The protein below binds the small molecule below.
Small molecule (SMILES): Oc1ccc(/C=N/Nc2ccc(Cl)cc2)c(O)c1O

Binding-site contacts:
Ligand atom CAF contacts residue LYS39 of chain 1.A at 3.4 Å.
Ligand atom CAJ contacts residue SER179 of chain 1.A at 3.2 Å.
Ligand atom CLS contacts residue PHE135 of chain 1.A at 3.5 Å.
Ligand atom CAC contacts residue LYS39 of chain 1.A at 3.7 Å.
Ligand atom CAM contacts residue ALA42 of chain 1.A at 3.5 Å (hydrophobic).
Ligand atom CAE contacts residue LYS39 of chain 1.A at 3.5 Å.
Ligand atom CAN contacts residue ALA42 of chain 1.A at 3.5 Å (hydrophobic).
Ligand atom NAK contacts residue ALA42 of chain 1.A at 4.0 Å.
Ligand atom CAO contacts residue PHE176 of chain 1.A at 3.1 Å (hydrophobic).
Ligand atom OAH contacts residue LYS39 of chain 1.A at 3.4 Å.
Ligand atom NAL contacts residue SER179 of chain 1.A at 3.0 Å (h-bond).
Ligand atom CLS contacts residue THR108 of chain 1.A at 3.4 Å.
Ligand atom CAM contacts residue SER179 of chain 1.A at 3.8 Å.
Ligand atom CAM contacts residue GLU180 of chain 1.A at 3.5 Å.
Ligand atom CAB contacts residue LYS39 of chain 1.A at 3.6 Å.
Ligand atom NAK contacts residue SER179 of chain 1.A at 3.5 Å (h-bond).
Ligand atom CAJ contacts residue LYS39 of chain 1.A at 3.9 Å.
Ligand atom CAC contacts residue SER179 of chain 1.A at 3.9 Å.
Ligand atom CAR contacts residue PHE176 of chain 1.A at 4.1 Å (hydrophobic).
Ligand atom CLS contacts residue VAL107 of chain 1.A at 3.9 Å.
Ligand atom NAL contacts residue GLU180 of chain 1.A at 3.5 Å.
Ligand atom CLS contacts residue ARG109 of chain 1.A at 3.5 Å.
Ligand atom CAP contacts residue ALA42 of chain 1.A at 4.1 Å (hydrophobic).
Ligand atom CAO contacts residue SER179 of chain 1.A at 3.6 Å.
Ligand atom CAB contacts residue SER179 of chain 1.A at 3.6 Å.
Ligand atom CAC contacts residue GLU36 of chain 1.A at 4.0 Å.
Ligand atom CAQ contacts residue GLU180 of chain 1.A at 4.0 Å.
Ligand atom CAR contacts residue GLU180 of chain 1.A at 3.7 Å.
Ligand atom CAD contacts residue LYS39 of chain 1.A at 3.8 Å.
Ligand atom CAP contacts residue GLU180 of chain 1.A at 3.6 Å.
Ligand atom CAQ contacts residue PHE176 of chain 1.A at 3.4 Å (hydrophobic).
Ligand atom OAG contacts residue LYS39 of chain 1.A at 3.4 Å (salt-bridge).
Ligand atom CAN contacts residue GLU180 of chain 1.A at 3.6 Å.
Ligand atom NAK contacts residue GLU180 of chain 1.A at 3.7 Å.
Ligand atom CAD contacts residue GLU36 of chain 1.A at 3.7 Å.
Ligand atom CLS contacts residue GLU180 of chain 1.A at 3.6 Å.
Ligand atom CAO contacts residue GLU180 of chain 1.A at 3.8 Å.
Ligand atom NAL contacts residue ALA42 of chain 1.A at 3.8 Å.
Ligand atom CAA contacts residue LYS39 of chain 1.A at 3.6 Å.
Ligand atom OAI contacts residue LYS39 of chain 1.A at 4.1 Å.

Sequence of chain 1.A:
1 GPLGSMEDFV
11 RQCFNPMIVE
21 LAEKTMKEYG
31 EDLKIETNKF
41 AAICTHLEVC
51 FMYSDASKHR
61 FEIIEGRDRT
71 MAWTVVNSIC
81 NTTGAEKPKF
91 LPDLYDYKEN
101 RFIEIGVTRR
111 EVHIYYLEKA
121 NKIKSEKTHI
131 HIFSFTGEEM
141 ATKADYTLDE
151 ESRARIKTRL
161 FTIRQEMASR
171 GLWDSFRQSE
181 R